Sequence of chain 1.B:
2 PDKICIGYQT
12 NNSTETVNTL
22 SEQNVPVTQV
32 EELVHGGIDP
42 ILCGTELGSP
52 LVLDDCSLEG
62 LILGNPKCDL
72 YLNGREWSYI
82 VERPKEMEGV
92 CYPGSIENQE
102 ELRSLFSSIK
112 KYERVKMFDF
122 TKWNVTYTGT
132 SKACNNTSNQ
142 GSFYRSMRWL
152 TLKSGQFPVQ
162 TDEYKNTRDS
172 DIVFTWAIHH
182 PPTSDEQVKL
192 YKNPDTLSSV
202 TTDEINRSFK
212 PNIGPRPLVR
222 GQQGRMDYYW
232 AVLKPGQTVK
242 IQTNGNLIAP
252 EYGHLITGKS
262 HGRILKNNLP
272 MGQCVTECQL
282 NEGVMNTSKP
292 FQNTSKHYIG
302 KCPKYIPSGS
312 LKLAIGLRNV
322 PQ

Binding-site contacts:
Ligand atom N2 contacts residue ASN294 of chain 1.B at 2.9 Å (h-bond).
Ligand atom O5 contacts residue ASN294 of chain 1.B at 2.4 Å (h-bond).
Ligand atom C2 contacts residue ASN294 of chain 1.B at 2.5 Å.
Ligand atom O6 contacts residue GLY310 of chain 1.B at 3.2 Å (h-bond).
Ligand atom C1 contacts residue GLY310 of chain 1.B at 4.3 Å.
Ligand atom C8 contacts residue ASN294 of chain 1.B at 3.4 Å.
Ligand atom C7 contacts residue ASN294 of chain 1.B at 3.5 Å.
Ligand atom C1 contacts residue GLY37 of chain 1.B at 3.7 Å.
Ligand atom C7 contacts residue GLY37 of chain 1.B at 4.3 Å.
Ligand atom C6 contacts residue GLY37 of chain 1.B at 4.5 Å.
Ligand atom C8 contacts residue THR295 of chain 1.B at 4.2 Å.
Ligand atom O5 contacts residue GLY310 of chain 1.B at 3.5 Å.
Ligand atom O5 contacts residue GLY37 of chain 1.B at 4.0 Å.
Ligand atom C6 contacts residue GLY310 of chain 1.B at 3.9 Å.
Ligand atom O4 contacts residue GLY37 of chain 1.B at 3.7 Å.
Ligand atom C3 contacts residue GLY37 of chain 1.B at 4.0 Å.
Ligand atom O7 contacts residue GLY37 of chain 1.B at 3.2 Å (h-bond).
Ligand atom C1 contacts residue ASN294 of chain 1.B at 1.4 Å.
Ligand atom C5 contacts residue ASN294 of chain 1.B at 3.6 Å.
Ligand atom O6 contacts residue GLY37 of chain 1.B at 3.8 Å.
Ligand atom C3 contacts residue ASN294 of chain 1.B at 3.8 Å.
Ligand atom O7 contacts residue ASN294 of chain 1.B at 3.7 Å.
Ligand atom C5 contacts residue GLY37 of chain 1.B at 3.5 Å.
Ligand atom C5 contacts residue GLY310 of chain 1.B at 4.4 Å.
Ligand atom C4 contacts residue GLY37 of chain 1.B at 4.0 Å.
Ligand atom O7 contacts residue GLY38 of chain 1.B at 4.2 Å.
Ligand atom C2 contacts residue GLY37 of chain 1.B at 4.3 Å.
Ligand atom C4 contacts residue ASN294 of chain 1.B at 4.3 Å.

A protein and the small-molecule ligand that binds it are described below.
Small molecule (SMILES): CC(=O)N[C@H]1[C@H](O[C@H]2[C@H](O)[C@@H](NC(C)=O)CO[C@@H]2CO)O[C@H](CO)[C@@H](O)[C@@H]1O